Sequence of chain 1.A:
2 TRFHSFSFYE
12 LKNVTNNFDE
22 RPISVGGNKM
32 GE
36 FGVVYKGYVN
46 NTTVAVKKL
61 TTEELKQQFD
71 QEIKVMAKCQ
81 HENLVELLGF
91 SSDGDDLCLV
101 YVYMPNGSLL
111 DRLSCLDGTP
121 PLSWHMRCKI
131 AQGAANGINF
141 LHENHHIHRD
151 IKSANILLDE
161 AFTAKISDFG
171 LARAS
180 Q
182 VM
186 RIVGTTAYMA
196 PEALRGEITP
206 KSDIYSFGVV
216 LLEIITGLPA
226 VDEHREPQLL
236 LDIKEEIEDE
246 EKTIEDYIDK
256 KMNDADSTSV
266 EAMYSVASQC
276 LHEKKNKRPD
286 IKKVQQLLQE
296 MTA

This protein binds this small molecule.
Small molecule (SMILES): Cc1nc2cc(-c3ccn[nH]3)c(NC(=O)c3cccc(C(F)(F)F)n3)cc2n1C

Binding-site contacts:
Ligand atom N10 contacts residue VAL39 of chain 1.A at 3.6 Å.
Ligand atom C8 contacts residue ALA50 of chain 1.A at 3.6 Å (hydrophobic).
Ligand atom C7 contacts residue LEU157 of chain 1.A at 3.8 Å (hydrophobic).
Ligand atom N10 contacts residue ALA50 of chain 1.A at 3.8 Å.
Ligand atom N28 contacts residue MET104 of chain 1.A at 3.7 Å.
Ligand atom C9 contacts residue ALA50 of chain 1.A at 3.4 Å (hydrophobic).
Ligand atom C27 contacts residue ILE24 of chain 1.A at 3.8 Å (hydrophobic).
Ligand atom F3 contacts residue VAL39 of chain 1.A at 3.2 Å.
Ligand atom O12 contacts residue MET104 of chain 1.A at 3.2 Å (h-bond).
Ligand atom N25 contacts residue MET31 of chain 1.A at 3.8 Å.
Ligand atom C9 contacts residue LEU157 of chain 1.A at 3.4 Å (hydrophobic).
Ligand atom C8 contacts residue LEU157 of chain 1.A at 3.6 Å (hydrophobic).
Ligand atom C17 contacts residue GLY107 of chain 1.A at 3.5 Å.
Ligand atom N24 contacts residue VAL39 of chain 1.A at 3.4 Å.
Ligand atom N13 contacts residue LEU157 of chain 1.A at 3.8 Å.
Ligand atom O12 contacts residue MET31 of chain 1.A at 3.6 Å.
Ligand atom C16 contacts residue MET104 of chain 1.A at 3.8 Å (hydrophobic).
Ligand atom F4 contacts residue LYS52 of chain 1.A at 3.8 Å.
Ligand atom C18 contacts residue MET31 of chain 1.A at 3.6 Å (hydrophobic).
Ligand atom N10 contacts residue LEU157 of chain 1.A at 3.4 Å.
Ligand atom C29 contacts residue PRO105 of chain 1.A at 3.3 Å (hydrophobic).
Ligand atom C7 contacts residue VAL102 of chain 1.A at 3.5 Å (hydrophobic).
Ligand atom O12 contacts residue ALA50 of chain 1.A at 3.4 Å.
Ligand atom C5 contacts residue LEU157 of chain 1.A at 3.6 Å (hydrophobic).
Ligand atom F3 contacts residue LYS52 of chain 1.A at 3.5 Å.
Ligand atom C16 contacts residue GLY107 of chain 1.A at 3.6 Å.
Ligand atom F4 contacts residue TYR101 of chain 1.A at 3.1 Å.
Ligand atom C7 contacts residue TYR101 of chain 1.A at 3.3 Å (hydrophobic).
Ligand atom C8 contacts residue VAL102 of chain 1.A at 3.5 Å (hydrophobic).
Ligand atom C15 contacts residue MET104 of chain 1.A at 3.5 Å (hydrophobic).
Ligand atom N23 contacts residue VAL39 of chain 1.A at 3.4 Å.
Ligand atom C29 contacts residue MET104 of chain 1.A at 3.2 Å (hydrophobic).
Ligand atom C29 contacts residue TYR103 of chain 1.A at 3.2 Å (hydrophobic).
Ligand atom C6 contacts residue TYR101 of chain 1.A at 3.3 Å (hydrophobic).
Ligand atom C15 contacts residue MET31 of chain 1.A at 3.7 Å (hydrophobic).
Ligand atom F3 contacts residue TYR101 of chain 1.A at 3.8 Å.
Ligand atom C11 contacts residue ALA50 of chain 1.A at 3.5 Å (hydrophobic).
Ligand atom C7 contacts residue VAL85 of chain 1.A at 3.8 Å (hydrophobic).
Ligand atom C6 contacts residue LEU157 of chain 1.A at 3.8 Å (hydrophobic).
Ligand atom C8 contacts residue MET104 of chain 1.A at 3.6 Å (hydrophobic).